Binding-site contacts:
Ligand atom C1 contacts residue ASN103 of chain 1.F at 1.4 Å.
Ligand atom O5 contacts residue THR105 of chain 1.F at 4.2 Å.
Ligand atom C8 contacts residue ASN103 of chain 1.F at 4.4 Å.
Ligand atom C2 contacts residue ASN103 of chain 1.F at 2.5 Å.
Ligand atom C4 contacts residue ASN103 of chain 1.F at 4.3 Å.
Ligand atom O5 contacts residue ASN103 of chain 1.F at 2.4 Å (h-bond).
Ligand atom N2 contacts residue ASN103 of chain 1.F at 3.0 Å (h-bond).
Ligand atom C5 contacts residue THR105 of chain 1.F at 4.5 Å.
Ligand atom C3 contacts residue ASN103 of chain 1.F at 3.8 Å.
Ligand atom C5 contacts residue ASN103 of chain 1.F at 3.7 Å.
Ligand atom O7 contacts residue ASN103 of chain 1.F at 3.1 Å (h-bond).
Ligand atom C6 contacts residue THR105 of chain 1.F at 4.2 Å.
Ligand atom C7 contacts residue ASN103 of chain 1.F at 3.2 Å.

Sequence of chain 1.F:
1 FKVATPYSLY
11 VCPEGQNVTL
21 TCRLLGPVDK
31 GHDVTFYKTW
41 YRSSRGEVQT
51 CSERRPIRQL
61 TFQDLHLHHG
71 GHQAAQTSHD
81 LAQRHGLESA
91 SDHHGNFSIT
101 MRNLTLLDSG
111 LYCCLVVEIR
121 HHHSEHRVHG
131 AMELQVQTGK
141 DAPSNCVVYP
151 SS

This small molecule binds to this protein.
Small molecule (SMILES): CC(=O)N[C@@H]1[C@@H](O)[C@H](O)[C@@H](CO)O[C@H]1O